A protein and the small-molecule ligand that binds it are described below.
Small molecule (SMILES): CC(=O)N[C@H]1[C@H](O[C@H]2[C@H](O)[C@@H](NC(C)=O)CO[C@@H]2CO)O[C@H](CO)[C@@H](O)[C@@H]1O

Sequence of chain 1.A:
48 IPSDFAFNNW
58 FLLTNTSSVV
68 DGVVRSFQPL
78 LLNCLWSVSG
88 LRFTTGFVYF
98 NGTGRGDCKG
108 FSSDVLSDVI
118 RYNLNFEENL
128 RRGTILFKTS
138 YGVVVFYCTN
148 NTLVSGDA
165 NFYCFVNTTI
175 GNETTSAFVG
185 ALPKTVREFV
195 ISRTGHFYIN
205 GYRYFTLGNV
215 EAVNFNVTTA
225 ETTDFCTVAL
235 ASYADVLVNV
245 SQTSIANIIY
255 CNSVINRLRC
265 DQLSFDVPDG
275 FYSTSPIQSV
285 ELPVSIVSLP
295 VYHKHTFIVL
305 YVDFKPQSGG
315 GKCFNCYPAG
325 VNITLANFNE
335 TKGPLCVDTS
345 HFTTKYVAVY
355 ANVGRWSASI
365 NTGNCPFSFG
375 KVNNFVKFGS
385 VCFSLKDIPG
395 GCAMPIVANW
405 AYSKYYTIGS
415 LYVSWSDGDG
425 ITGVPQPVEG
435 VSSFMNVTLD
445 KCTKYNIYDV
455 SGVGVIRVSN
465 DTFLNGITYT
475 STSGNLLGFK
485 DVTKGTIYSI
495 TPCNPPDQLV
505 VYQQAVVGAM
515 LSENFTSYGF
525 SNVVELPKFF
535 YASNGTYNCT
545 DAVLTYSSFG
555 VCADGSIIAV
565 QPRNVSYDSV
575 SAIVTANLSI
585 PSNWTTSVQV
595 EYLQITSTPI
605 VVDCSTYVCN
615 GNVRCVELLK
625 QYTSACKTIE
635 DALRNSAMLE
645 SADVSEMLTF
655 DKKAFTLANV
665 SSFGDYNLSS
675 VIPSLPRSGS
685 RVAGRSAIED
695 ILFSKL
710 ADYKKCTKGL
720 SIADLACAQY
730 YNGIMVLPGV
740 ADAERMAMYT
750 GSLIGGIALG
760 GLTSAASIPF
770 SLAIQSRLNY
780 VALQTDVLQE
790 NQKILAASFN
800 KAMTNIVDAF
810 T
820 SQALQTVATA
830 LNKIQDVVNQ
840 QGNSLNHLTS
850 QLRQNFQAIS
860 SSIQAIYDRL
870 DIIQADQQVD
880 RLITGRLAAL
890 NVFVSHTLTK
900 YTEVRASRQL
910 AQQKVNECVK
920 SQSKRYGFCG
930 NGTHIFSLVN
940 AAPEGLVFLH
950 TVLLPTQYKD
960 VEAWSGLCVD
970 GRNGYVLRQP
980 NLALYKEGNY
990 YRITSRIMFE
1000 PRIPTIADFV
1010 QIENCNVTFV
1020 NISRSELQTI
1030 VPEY

Binding-site contacts:
Ligand atom C8 contacts residue ASN538 of chain 1.A at 4.2 Å.
Ligand atom C5 contacts residue GLY523 of chain 1.A at 3.6 Å.
Ligand atom C4 contacts residue ASN538 of chain 1.A at 4.3 Å.
Ligand atom O6 contacts residue GLY523 of chain 1.A at 4.0 Å.
Ligand atom C2 contacts residue ASN538 of chain 1.A at 2.5 Å.
Ligand atom O5 contacts residue GLY523 of chain 1.A at 3.3 Å (h-bond).
Ligand atom O6 contacts residue SER525 of chain 1.A at 3.9 Å.
Ligand atom O5 contacts residue ASN538 of chain 1.A at 2.4 Å (h-bond).
Ligand atom O7 contacts residue ASN538 of chain 1.A at 2.7 Å (h-bond).
Ligand atom C5 contacts residue ASN538 of chain 1.A at 3.7 Å.
Ligand atom C7 contacts residue ASN538 of chain 1.A at 3.0 Å.
Ligand atom O6 contacts residue ASN538 of chain 1.A at 3.5 Å (h-bond).
Ligand atom C6 contacts residue ASN538 of chain 1.A at 4.3 Å.
Ligand atom C1 contacts residue ASN538 of chain 1.A at 1.4 Å.
Ligand atom C1 contacts residue GLY523 of chain 1.A at 3.4 Å.
Ligand atom N2 contacts residue ASN538 of chain 1.A at 2.9 Å (h-bond).
Ligand atom C6 contacts residue GLY523 of chain 1.A at 4.1 Å.
Ligand atom C3 contacts residue ASN538 of chain 1.A at 3.8 Å.